Sequence of chain 2.A:
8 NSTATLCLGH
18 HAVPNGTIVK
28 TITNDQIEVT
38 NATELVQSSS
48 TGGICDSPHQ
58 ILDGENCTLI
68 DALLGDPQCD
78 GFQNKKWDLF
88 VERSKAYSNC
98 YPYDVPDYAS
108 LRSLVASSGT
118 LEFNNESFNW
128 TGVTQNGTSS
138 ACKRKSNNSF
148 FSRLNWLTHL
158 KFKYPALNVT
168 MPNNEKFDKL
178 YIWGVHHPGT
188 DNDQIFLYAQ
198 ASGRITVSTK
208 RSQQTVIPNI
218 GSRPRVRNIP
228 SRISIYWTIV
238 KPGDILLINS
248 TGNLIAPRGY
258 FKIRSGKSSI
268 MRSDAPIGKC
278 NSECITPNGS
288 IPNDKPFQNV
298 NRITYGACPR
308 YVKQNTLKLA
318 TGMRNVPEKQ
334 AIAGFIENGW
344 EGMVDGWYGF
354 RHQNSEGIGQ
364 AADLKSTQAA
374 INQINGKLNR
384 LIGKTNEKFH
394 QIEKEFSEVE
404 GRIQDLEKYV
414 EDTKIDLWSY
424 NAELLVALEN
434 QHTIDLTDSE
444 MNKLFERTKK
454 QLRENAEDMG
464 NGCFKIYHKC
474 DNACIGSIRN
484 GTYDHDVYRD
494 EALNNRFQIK

This small molecule binds to this protein.
Small molecule (SMILES): CC(=O)N[C@H]1[C@H](O[C@H]2[C@H](O)[C@@H](NC(C)=O)CO[C@@H]2CO)O[C@H](CO)[C@@H](O)[C@@H]1O

Sequence of chain 3.A:
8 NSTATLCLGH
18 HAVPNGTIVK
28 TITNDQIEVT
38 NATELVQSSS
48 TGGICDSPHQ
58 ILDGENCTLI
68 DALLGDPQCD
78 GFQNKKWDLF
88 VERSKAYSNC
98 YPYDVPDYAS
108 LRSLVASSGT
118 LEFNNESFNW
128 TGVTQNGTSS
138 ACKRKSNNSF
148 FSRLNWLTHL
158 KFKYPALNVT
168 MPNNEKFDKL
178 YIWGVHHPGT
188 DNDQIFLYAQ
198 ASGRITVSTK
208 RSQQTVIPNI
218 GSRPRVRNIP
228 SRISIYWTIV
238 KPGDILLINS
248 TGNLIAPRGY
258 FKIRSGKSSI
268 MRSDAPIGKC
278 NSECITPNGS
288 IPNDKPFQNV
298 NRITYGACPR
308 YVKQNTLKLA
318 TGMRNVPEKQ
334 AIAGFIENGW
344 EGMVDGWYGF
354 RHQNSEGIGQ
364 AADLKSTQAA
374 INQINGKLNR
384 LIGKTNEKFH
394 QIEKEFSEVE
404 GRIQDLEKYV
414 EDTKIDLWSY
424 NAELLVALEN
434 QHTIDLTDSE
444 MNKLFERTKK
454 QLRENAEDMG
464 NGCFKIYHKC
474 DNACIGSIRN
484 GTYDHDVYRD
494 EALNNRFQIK

Binding-site contacts:
Ligand atom C8 contacts residue NAG1 of chain 2.B at 4.0 Å.
Ligand atom C3 contacts residue ASN246 of chain 2.A at 3.8 Å.
Ligand atom C7 contacts residue SER247 of chain 2.A at 4.2 Å.
Ligand atom C1 contacts residue ALA163 of chain 2.A at 4.0 Å (hydrophobic).
Ligand atom O6 contacts residue THR248 of chain 2.A at 4.4 Å.
Ligand atom C1 contacts residue ASN246 of chain 2.A at 1.5 Å.
Ligand atom C7 contacts residue ASN246 of chain 2.A at 3.6 Å.
Ligand atom O7 contacts residue ASN246 of chain 2.A at 3.9 Å.
Ligand atom O6 contacts residue NAG1 of chain 2.B at 3.1 Å (h-bond).
Ligand atom O7 contacts residue SER247 of chain 2.A at 3.4 Å.
Ligand atom C7 contacts residue ARG201 of chain 2.A at 4.2 Å.
Ligand atom N2 contacts residue ASN246 of chain 2.A at 2.8 Å (h-bond).
Ligand atom C5 contacts residue NAG1 of chain 2.B at 4.2 Å.
Ligand atom O3 contacts residue THR248 of chain 2.A at 4.3 Å.
Ligand atom C2 contacts residue LEU164 of chain 2.A at 4.4 Å (hydrophobic).
Ligand atom C5 contacts residue ASN246 of chain 2.A at 3.7 Å.
Ligand atom C2 contacts residue ALA163 of chain 2.A at 4.3 Å (hydrophobic).
Ligand atom C6 contacts residue ALA163 of chain 2.A at 4.1 Å (hydrophobic).
Ligand atom C6 contacts residue ASN165 of chain 2.A at 4.2 Å.
Ligand atom C6 contacts residue NAG1 of chain 2.B at 4.3 Å.
Ligand atom O5 contacts residue ALA163 of chain 2.A at 3.8 Å.
Ligand atom O7 contacts residue ASP188 of chain 3.A at 4.4 Å.
Ligand atom C5 contacts residue ALA163 of chain 2.A at 4.2 Å (hydrophobic).
Ligand atom C8 contacts residue ARG201 of chain 2.A at 3.5 Å.
Ligand atom C3 contacts residue ALA163 of chain 2.A at 4.3 Å (hydrophobic).
Ligand atom C1 contacts residue LEU164 of chain 2.A at 3.7 Å (hydrophobic).
Ligand atom O6 contacts residue ASN165 of chain 2.A at 3.4 Å.
Ligand atom C8 contacts residue ASN246 of chain 2.A at 3.9 Å.
Ligand atom O5 contacts residue LEU164 of chain 2.A at 3.5 Å (h-bond).
Ligand atom O4 contacts residue ALA163 of chain 2.A at 4.4 Å.
Ligand atom C1 contacts residue ASN165 of chain 2.A at 4.5 Å.
Ligand atom C2 contacts residue ASN246 of chain 2.A at 2.5 Å.
Ligand atom O3 contacts residue ALA163 of chain 2.A at 4.3 Å.
Ligand atom O7 contacts residue ARG201 of chain 2.A at 4.0 Å.
Ligand atom C4 contacts residue ALA163 of chain 2.A at 3.6 Å (hydrophobic).
Ligand atom O5 contacts residue ASN165 of chain 2.A at 3.6 Å.
Ligand atom C7 contacts residue THR248 of chain 2.A at 4.3 Å.
Ligand atom O7 contacts residue THR248 of chain 2.A at 3.3 Å.
Ligand atom O5 contacts residue ASN246 of chain 2.A at 2.4 Å (h-bond).
Ligand atom C4 contacts residue ASN246 of chain 2.A at 4.3 Å.